Sequence of chain 1.C:
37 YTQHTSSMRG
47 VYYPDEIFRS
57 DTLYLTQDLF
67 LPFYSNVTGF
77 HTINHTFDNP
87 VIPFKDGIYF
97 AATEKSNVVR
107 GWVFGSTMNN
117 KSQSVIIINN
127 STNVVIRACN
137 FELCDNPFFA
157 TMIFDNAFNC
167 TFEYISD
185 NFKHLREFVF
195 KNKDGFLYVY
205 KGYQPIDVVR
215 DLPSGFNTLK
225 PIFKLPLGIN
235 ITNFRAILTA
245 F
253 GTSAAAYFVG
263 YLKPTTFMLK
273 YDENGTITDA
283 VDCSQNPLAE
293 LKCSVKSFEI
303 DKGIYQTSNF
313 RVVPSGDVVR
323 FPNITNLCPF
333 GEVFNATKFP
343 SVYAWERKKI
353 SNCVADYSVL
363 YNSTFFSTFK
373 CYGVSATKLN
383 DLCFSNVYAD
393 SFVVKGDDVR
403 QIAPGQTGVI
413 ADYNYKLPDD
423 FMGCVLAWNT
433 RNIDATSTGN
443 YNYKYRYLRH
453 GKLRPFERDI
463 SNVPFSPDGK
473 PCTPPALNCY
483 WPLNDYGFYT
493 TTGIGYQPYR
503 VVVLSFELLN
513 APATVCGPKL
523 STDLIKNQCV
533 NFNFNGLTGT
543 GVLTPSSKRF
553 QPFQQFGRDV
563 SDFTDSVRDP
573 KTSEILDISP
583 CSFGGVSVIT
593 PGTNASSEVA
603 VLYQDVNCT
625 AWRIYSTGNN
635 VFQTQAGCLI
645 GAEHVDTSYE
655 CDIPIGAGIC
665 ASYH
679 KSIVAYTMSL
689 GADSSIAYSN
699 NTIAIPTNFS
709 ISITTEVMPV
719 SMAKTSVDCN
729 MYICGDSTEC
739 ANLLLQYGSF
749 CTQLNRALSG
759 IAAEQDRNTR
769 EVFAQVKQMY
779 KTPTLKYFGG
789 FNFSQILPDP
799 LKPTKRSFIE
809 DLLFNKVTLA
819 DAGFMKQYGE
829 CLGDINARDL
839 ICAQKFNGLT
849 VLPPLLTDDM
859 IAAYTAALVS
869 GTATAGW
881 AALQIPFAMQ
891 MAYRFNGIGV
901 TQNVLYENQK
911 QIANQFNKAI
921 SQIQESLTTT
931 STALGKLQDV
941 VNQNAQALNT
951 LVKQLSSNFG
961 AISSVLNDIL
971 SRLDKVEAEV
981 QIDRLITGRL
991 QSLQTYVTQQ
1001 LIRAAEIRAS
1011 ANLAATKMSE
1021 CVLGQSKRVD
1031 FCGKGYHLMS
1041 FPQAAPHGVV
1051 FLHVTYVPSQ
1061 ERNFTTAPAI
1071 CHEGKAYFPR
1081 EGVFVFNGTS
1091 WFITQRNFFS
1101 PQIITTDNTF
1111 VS

Binding-site contacts:
Ligand atom O5 contacts residue ASN165 of chain 1.B at 2.4 Å (h-bond).
Ligand atom C8 contacts residue ILE462 of chain 1.C at 4.1 Å (hydrophobic).
Ligand atom C5 contacts residue ASN165 of chain 1.B at 3.6 Å.
Ligand atom N2 contacts residue ASN165 of chain 1.B at 3.0 Å (h-bond).
Ligand atom C2 contacts residue ASN165 of chain 1.B at 2.7 Å.
Ligand atom C3 contacts residue ASN165 of chain 1.B at 3.9 Å.
Ligand atom C4 contacts residue ASN165 of chain 1.B at 4.3 Å.
Ligand atom O7 contacts residue ASN165 of chain 1.B at 3.1 Å (h-bond).
Ligand atom O6 contacts residue PHE164 of chain 1.B at 4.0 Å.
Ligand atom O5 contacts residue PHE164 of chain 1.B at 4.2 Å.
Ligand atom C8 contacts residue ALA346 of chain 1.C at 3.9 Å (hydrophobic).
Ligand atom C8 contacts residue TYR345 of chain 1.C at 3.8 Å (hydrophobic).
Ligand atom C1 contacts residue ASN165 of chain 1.B at 1.5 Å.
Ligand atom C7 contacts residue ASN165 of chain 1.B at 3.5 Å.

Sequence of chain 1.B:
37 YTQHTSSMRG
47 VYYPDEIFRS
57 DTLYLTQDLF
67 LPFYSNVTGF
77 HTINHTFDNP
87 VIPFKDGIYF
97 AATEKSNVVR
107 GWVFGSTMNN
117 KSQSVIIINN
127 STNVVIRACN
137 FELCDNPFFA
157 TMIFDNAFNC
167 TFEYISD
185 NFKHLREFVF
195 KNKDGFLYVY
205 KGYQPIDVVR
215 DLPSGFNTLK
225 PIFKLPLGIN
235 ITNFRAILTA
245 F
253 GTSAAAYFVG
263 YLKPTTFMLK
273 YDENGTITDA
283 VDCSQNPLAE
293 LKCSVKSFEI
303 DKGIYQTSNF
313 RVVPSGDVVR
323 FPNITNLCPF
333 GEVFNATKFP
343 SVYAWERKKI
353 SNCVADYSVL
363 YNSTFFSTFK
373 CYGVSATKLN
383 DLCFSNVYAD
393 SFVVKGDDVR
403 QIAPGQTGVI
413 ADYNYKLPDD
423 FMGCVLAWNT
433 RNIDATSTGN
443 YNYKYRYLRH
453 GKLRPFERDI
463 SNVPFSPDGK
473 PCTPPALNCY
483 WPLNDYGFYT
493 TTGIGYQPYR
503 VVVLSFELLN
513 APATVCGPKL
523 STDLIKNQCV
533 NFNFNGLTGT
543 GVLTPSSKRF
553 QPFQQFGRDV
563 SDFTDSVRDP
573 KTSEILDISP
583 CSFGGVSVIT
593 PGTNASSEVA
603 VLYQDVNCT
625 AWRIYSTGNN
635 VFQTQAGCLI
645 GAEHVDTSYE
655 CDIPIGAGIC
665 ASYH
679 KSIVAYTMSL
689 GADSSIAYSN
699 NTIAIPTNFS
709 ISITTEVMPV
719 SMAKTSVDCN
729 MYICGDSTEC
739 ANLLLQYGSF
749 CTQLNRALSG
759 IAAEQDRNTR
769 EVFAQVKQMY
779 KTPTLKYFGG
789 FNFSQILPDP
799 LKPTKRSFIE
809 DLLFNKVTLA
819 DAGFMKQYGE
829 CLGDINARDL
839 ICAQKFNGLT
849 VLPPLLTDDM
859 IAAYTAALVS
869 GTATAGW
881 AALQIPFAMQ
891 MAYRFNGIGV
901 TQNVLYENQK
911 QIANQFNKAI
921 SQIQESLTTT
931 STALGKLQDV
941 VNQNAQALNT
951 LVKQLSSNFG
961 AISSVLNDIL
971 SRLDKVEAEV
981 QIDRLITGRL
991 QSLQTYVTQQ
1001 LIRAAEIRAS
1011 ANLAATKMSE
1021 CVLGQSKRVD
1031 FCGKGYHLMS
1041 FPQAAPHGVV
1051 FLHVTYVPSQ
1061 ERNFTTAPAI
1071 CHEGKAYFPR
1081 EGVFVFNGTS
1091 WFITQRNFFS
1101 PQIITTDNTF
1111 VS

A small-molecule ligand and the protein it binds are described below.
Small molecule (SMILES): CC(=O)N[C@@H]1[C@@H](O)[C@H](O)[C@@H](CO)O[C@H]1O